The protein below binds the small molecule below.
Small molecule (SMILES): COC(=O)C1CCN(C(=O)c2ccc(CNC(=O)c3ccc4nc(N)sc4c3)cc2)CC1

Sequence of chain 1.B:
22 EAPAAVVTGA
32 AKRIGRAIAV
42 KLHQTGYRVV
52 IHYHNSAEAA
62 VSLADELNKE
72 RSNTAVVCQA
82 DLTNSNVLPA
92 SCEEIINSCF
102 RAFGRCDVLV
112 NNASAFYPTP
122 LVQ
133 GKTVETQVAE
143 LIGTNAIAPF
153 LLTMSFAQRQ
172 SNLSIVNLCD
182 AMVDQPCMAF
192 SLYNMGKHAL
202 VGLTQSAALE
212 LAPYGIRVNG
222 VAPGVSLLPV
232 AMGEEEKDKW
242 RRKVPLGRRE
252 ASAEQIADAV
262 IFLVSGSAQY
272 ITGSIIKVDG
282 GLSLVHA

Binding-site contacts:
Ligand atom CAT contacts residue PHE117 of chain 1.B at 3.7 Å (hydrophobic).
Ligand atom CAF contacts residue CYS188 of chain 1.B at 3.9 Å (hydrophobic).
Ligand atom NAY contacts residue PHE117 of chain 1.B at 3.8 Å.
Ligand atom CAT contacts residue ASP181 of chain 1.B at 3.9 Å.
Ligand atom CAU contacts residue PHE117 of chain 1.B at 3.8 Å (hydrophobic).
Ligand atom NBB contacts residue NAP1 of chain 1.H at 2.9 Å (h-bond).
Ligand atom CAM contacts residue NAP1 of chain 1.H at 3.7 Å.
Ligand atom NBB contacts residue SER115 of chain 1.B at 3.0 Å (h-bond).
Ligand atom CAF contacts residue PHE117 of chain 1.B at 4.0 Å (hydrophobic).
Ligand atom NAY contacts residue SER115 of chain 1.B at 4.1 Å.
Ligand atom CBA contacts residue NAP1 of chain 1.H at 3.3 Å.
Ligand atom CAU contacts residue NAP1 of chain 1.H at 3.3 Å.
Ligand atom CAE contacts residue TRP241 of chain 1.B at 3.7 Å (hydrophobic).
Ligand atom CAE contacts residue PHE117 of chain 1.B at 4.0 Å (hydrophobic).
Ligand atom CAX contacts residue PHE117 of chain 1.B at 3.6 Å (hydrophobic).
Ligand atom CAB contacts residue MET233 of chain 1.B at 3.7 Å (hydrophobic).
Ligand atom CAE contacts residue CYS188 of chain 1.B at 3.6 Å (hydrophobic).
Ligand atom CAC contacts residue MET233 of chain 1.B at 4.0 Å (hydrophobic).
Ligand atom NAY contacts residue NAP1 of chain 1.H at 2.7 Å (h-bond).
Ligand atom OAN contacts residue NAP1 of chain 1.H at 4.0 Å.
Ligand atom CBA contacts residue SER115 of chain 1.B at 3.9 Å.
Ligand atom CAC contacts residue TRP241 of chain 1.B at 3.9 Å (hydrophobic).
Ligand atom CAL contacts residue NAP1 of chain 1.H at 3.9 Å.
Ligand atom CAW contacts residue PHE117 of chain 1.B at 3.9 Å (hydrophobic).
Ligand atom CAX contacts residue TYR194 of chain 1.B at 3.7 Å (hydrophobic).
Ligand atom CAG contacts residue TRP241 of chain 1.B at 3.8 Å (hydrophobic).
Ligand atom CAD contacts residue TRP241 of chain 1.B at 3.6 Å (hydrophobic).
Ligand atom CAM contacts residue PHE117 of chain 1.B at 3.9 Å (hydrophobic).
Ligand atom CAT contacts residue TYR194 of chain 1.B at 3.2 Å (hydrophobic).
Ligand atom CAX contacts residue NAP1 of chain 1.H at 3.7 Å.
Ligand atom CAV contacts residue NAP1 of chain 1.H at 3.6 Å.
Ligand atom CAT contacts residue NAP1 of chain 1.H at 3.4 Å.
Ligand atom CBA contacts residue PHE117 of chain 1.B at 3.5 Å (hydrophobic).
Ligand atom NBB contacts residue PHE117 of chain 1.B at 3.7 Å.
Ligand atom CAV contacts residue PHE117 of chain 1.B at 3.9 Å (hydrophobic).
Ligand atom NAY contacts residue TYR194 of chain 1.B at 3.5 Å (h-bond).
Ligand atom CAG contacts residue VAL226 of chain 1.B at 3.8 Å (hydrophobic).
Ligand atom SAZ contacts residue PHE117 of chain 1.B at 4.0 Å.
Ligand atom CAW contacts residue NAP1 of chain 1.H at 3.8 Å.
Ligand atom SAZ contacts residue NAP1 of chain 1.H at 3.2 Å (h-bond).